A small-molecule ligand and the protein it binds are described below.
Small molecule (SMILES): CC(=O)N[C@@H]1[C@@H](O)[C@H](O)[C@@H](CO)O[C@H]1O

Sequence of chain 3.A:
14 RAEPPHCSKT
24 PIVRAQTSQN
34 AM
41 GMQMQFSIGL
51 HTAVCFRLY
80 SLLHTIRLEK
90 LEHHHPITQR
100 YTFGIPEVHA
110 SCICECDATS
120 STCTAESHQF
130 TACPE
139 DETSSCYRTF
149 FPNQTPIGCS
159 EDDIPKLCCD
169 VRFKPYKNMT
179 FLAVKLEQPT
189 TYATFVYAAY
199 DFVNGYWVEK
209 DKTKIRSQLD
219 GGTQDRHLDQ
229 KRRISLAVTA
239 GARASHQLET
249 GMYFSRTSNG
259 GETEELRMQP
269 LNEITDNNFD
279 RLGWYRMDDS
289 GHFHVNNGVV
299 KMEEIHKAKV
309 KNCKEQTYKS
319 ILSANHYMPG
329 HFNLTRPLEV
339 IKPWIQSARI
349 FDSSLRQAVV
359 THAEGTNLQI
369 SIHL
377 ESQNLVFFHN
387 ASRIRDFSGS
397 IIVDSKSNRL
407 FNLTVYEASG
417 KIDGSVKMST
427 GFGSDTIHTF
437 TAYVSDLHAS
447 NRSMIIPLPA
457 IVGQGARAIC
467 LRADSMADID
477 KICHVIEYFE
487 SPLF

Binding-site contacts:
Ligand atom C3 contacts residue ASN176 of chain 3.A at 3.8 Å.
Ligand atom O3 contacts residue THR141 of chain 3.A at 4.1 Å.
Ligand atom O7 contacts residue THR141 of chain 3.A at 3.7 Å.
Ligand atom C1 contacts residue ASN176 of chain 3.A at 1.4 Å.
Ligand atom N2 contacts residue ASN176 of chain 3.A at 2.9 Å (h-bond).
Ligand atom O5 contacts residue ASN176 of chain 3.A at 2.4 Å (h-bond).
Ligand atom C2 contacts residue ASN176 of chain 3.A at 2.5 Å.
Ligand atom C7 contacts residue ASN176 of chain 3.A at 3.9 Å.
Ligand atom C4 contacts residue ASN176 of chain 3.A at 4.2 Å.
Ligand atom C5 contacts residue ASN176 of chain 3.A at 3.6 Å.